A small-molecule ligand and the protein it binds are described below.
Small molecule (SMILES): COc1ccc(C2=NNC(=O)C2(C)C)cc1OC1CCCC1

Sequence of chain 1.A:
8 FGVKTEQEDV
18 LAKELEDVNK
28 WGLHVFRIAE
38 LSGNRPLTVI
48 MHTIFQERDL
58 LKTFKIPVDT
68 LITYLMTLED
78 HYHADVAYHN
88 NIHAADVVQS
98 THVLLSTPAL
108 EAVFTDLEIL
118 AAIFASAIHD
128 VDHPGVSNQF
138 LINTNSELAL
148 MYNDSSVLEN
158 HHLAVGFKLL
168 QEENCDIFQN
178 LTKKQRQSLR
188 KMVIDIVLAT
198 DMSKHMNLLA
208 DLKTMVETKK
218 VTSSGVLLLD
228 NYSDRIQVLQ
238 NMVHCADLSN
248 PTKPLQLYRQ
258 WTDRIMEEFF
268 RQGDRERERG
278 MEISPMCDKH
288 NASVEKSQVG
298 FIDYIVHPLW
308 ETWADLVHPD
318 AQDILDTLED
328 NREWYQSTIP

Binding-site contacts:
Ligand atom C17 contacts residue MET283 of chain 1.A at 4.0 Å (hydrophobic).
Ligand atom C16 contacts residue SER294 of chain 1.A at 3.9 Å.
Ligand atom C09 contacts residue ASN247 of chain 1.A at 3.9 Å.
Ligand atom O01 contacts residue MET199 of chain 1.A at 3.2 Å.
Ligand atom O11 contacts residue PHE298 of chain 1.A at 3.9 Å.
Ligand atom C08 contacts residue PHE298 of chain 1.A at 4.1 Å (hydrophobic).
Ligand atom C12 contacts residue GLN295 of chain 1.A at 3.9 Å.
Ligand atom C09 contacts residue TYR85 of chain 1.A at 3.8 Å (hydrophobic).
Ligand atom C13 contacts residue ILE262 of chain 1.A at 4.0 Å (hydrophobic).
Ligand atom C20 contacts residue PHE298 of chain 1.A at 3.5 Å (hydrophobic).
Ligand atom C16 contacts residue PHE298 of chain 1.A at 3.9 Å (hydrophobic).
Ligand atom C10 contacts residue ILE262 of chain 1.A at 3.9 Å (hydrophobic).
Ligand atom C05 contacts residue PHE266 of chain 1.A at 3.5 Å (hydrophobic).
Ligand atom O11 contacts residue GLN295 of chain 1.A at 3.2 Å (h-bond).
Ligand atom C16 contacts residue MET283 of chain 1.A at 4.0 Å (hydrophobic).
Ligand atom C18 contacts residue MET283 of chain 1.A at 4.1 Å (hydrophobic).
Ligand atom C02 contacts residue MET199 of chain 1.A at 3.8 Å (hydrophobic).
Ligand atom C17 contacts residue MET263 of chain 1.A at 3.7 Å (hydrophobic).
Ligand atom C12 contacts residue ILE262 of chain 1.A at 3.8 Å (hydrophobic).
Ligand atom C19 contacts residue PHE266 of chain 1.A at 3.3 Å (hydrophobic).
Ligand atom C18 contacts residue MET263 of chain 1.A at 3.6 Å (hydrophobic).
Ligand atom C18 contacts residue PHE266 of chain 1.A at 3.5 Å (hydrophobic).
Ligand atom C07 contacts residue PHE298 of chain 1.A at 3.7 Å (hydrophobic).
Ligand atom C15 contacts residue PHE298 of chain 1.A at 4.0 Å (hydrophobic).
Ligand atom N21 contacts residue LEU245 of chain 1.A at 4.0 Å.
Ligand atom C10 contacts residue PHE298 of chain 1.A at 3.5 Å (hydrophobic).
Ligand atom C04 contacts residue PHE298 of chain 1.A at 4.0 Å (hydrophobic).
Ligand atom C17 contacts residue SER294 of chain 1.A at 3.7 Å.
Ligand atom C16 contacts residue GLN295 of chain 1.A at 3.5 Å.
Ligand atom O14 contacts residue PHE298 of chain 1.A at 3.6 Å.
Ligand atom C09 contacts residue PHE298 of chain 1.A at 3.9 Å (hydrophobic).
Ligand atom C13 contacts residue PHE298 of chain 1.A at 3.4 Å (hydrophobic).
Ligand atom C15 contacts residue GLN295 of chain 1.A at 4.0 Å.
Ligand atom C17 contacts residue GLN295 of chain 1.A at 3.4 Å.
Ligand atom C12 contacts residue THR259 of chain 1.A at 3.8 Å.
Ligand atom O14 contacts residue GLN295 of chain 1.A at 3.3 Å (h-bond).
Ligand atom C08 contacts residue TYR85 of chain 1.A at 3.7 Å (hydrophobic).
Ligand atom C12 contacts residue ASN247 of chain 1.A at 3.9 Å.
Ligand atom O11 contacts residue ILE262 of chain 1.A at 3.6 Å.
Ligand atom C04 contacts residue MET199 of chain 1.A at 3.5 Å (hydrophobic).